Sequence of chain 1.C:
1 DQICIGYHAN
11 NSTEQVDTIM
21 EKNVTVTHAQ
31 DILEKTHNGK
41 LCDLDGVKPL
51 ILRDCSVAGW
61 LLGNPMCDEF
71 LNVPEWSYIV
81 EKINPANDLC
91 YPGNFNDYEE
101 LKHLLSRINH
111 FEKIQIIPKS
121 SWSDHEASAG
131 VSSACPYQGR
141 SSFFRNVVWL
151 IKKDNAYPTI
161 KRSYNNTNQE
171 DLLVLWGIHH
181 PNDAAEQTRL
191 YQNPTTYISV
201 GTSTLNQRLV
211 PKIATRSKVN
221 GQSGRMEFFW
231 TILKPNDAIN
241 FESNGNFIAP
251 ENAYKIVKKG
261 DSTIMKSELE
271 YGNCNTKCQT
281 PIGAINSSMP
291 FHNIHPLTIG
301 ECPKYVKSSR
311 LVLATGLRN

The protein below binds the small molecule below.
Small molecule (SMILES): CC(=O)N[C@@H]1[C@@H](O)[C@H](O[C@@H]2O[C@H](CO)[C@H](O)[C@H](O[C@]3(C(=O)O)C[C@H](O)[C@@H](NC(C)=O)[C@H]([C@H](O)[C@H](O)CO)O3)[C@H]2O)[C@@H](CO)O[C@H]1O

Binding-site contacts:
Ligand atom O1B contacts residue SER132 of chain 1.C at 2.5 Å (h-bond).
Ligand atom O4 contacts residue VAL131 of chain 1.C at 3.9 Å.
Ligand atom O7 contacts residue LEU190 of chain 1.C at 3.8 Å.
Ligand atom N5 contacts residue VAL131 of chain 1.C at 3.0 Å (h-bond).
Ligand atom O8 contacts residue GLN222 of chain 1.C at 3.3 Å (h-bond).
Ligand atom O9 contacts residue GLU186 of chain 1.C at 2.6 Å (salt-bridge).
Ligand atom C4 contacts residue VAL131 of chain 1.C at 3.4 Å (hydrophobic).
Ligand atom C9 contacts residue TYR91 of chain 1.C at 3.3 Å (hydrophobic).
Ligand atom O1A contacts residue SER133 of chain 1.C at 2.8 Å (h-bond).
Ligand atom C11 contacts residue ALA129 of chain 1.C at 3.3 Å (hydrophobic).
Ligand atom O9 contacts residue GLY224 of chain 1.C at 3.8 Å.
Ligand atom C1 contacts residue GLN222 of chain 1.C at 3.4 Å.
Ligand atom C7 contacts residue TRP149 of chain 1.C at 3.6 Å (hydrophobic).
Ligand atom O9 contacts residue ASN182 of chain 1.C at 3.6 Å (h-bond).
Ligand atom C1 contacts residue SER133 of chain 1.C at 3.8 Å.
Ligand atom C9 contacts residue HIS179 of chain 1.C at 3.2 Å.
Ligand atom O1A contacts residue SER132 of chain 1.C at 3.3 Å.
Ligand atom C8 contacts residue TYR91 of chain 1.C at 3.6 Å (hydrophobic).
Ligand atom C11 contacts residue TRP149 of chain 1.C at 3.8 Å (hydrophobic).
Ligand atom C5 contacts residue VAL131 of chain 1.C at 3.7 Å (hydrophobic).
Ligand atom O1A contacts residue GLN222 of chain 1.C at 3.6 Å (h-bond).
Ligand atom C2 contacts residue GLN222 of chain 1.C at 3.9 Å.
Ligand atom O9 contacts residue HIS179 of chain 1.C at 3.1 Å (h-bond).
Ligand atom C9 contacts residue GLU186 of chain 1.C at 3.3 Å.
Ligand atom C4 contacts residue GLN222 of chain 1.C at 3.7 Å.
Ligand atom O8 contacts residue TYR91 of chain 1.C at 2.8 Å (h-bond).
Ligand atom C9 contacts residue TRP149 of chain 1.C at 4.0 Å (hydrophobic).
Ligand atom C11 contacts residue ILE151 of chain 1.C at 4.0 Å (hydrophobic).
Ligand atom O4 contacts residue GLN222 of chain 1.C at 2.8 Å (h-bond).
Ligand atom C8 contacts residue TRP149 of chain 1.C at 4.0 Å (hydrophobic).
Ligand atom O6 contacts residue GLN222 of chain 1.C at 3.8 Å.
Ligand atom O1B contacts residue GLN222 of chain 1.C at 3.1 Å.
Ligand atom O10 contacts residue LEU190 of chain 1.C at 3.3 Å.
Ligand atom O8 contacts residue TRP149 of chain 1.C at 3.7 Å.
Ligand atom N5 contacts residue TRP149 of chain 1.C at 3.9 Å.
Ligand atom C1 contacts residue SER132 of chain 1.C at 3.3 Å.
Ligand atom O3 contacts residue GLN222 of chain 1.C at 3.5 Å (h-bond).
Ligand atom C11 contacts residue GLY130 of chain 1.C at 3.9 Å.
Ligand atom C10 contacts residue TRP149 of chain 1.C at 3.9 Å (hydrophobic).
Ligand atom O9 contacts residue TYR91 of chain 1.C at 3.0 Å (h-bond).